This protein binds this small molecule.
Small molecule (SMILES): OC[C@@H](O)[C@@H](O)[C@H](O)[C@H](O)CO

Binding-site contacts:
Ligand atom C4 contacts residue SER179 of chain 1.B at 3.8 Å.
Ligand atom O5 contacts residue SER179 of chain 1.B at 3.5 Å (h-bond).
Ligand atom C3 contacts residue ASP411 of chain 1.B at 4.5 Å.
Ligand atom O1 contacts residue ASN271 of chain 1.B at 4.3 Å.
Ligand atom O6 contacts residue ALA199 of chain 1.B at 3.1 Å (h-bond).
Ligand atom O2 contacts residue SER179 of chain 1.B at 2.8 Å (h-bond).
Ligand atom O5 contacts residue ALA199 of chain 1.B at 3.2 Å (h-bond).
Ligand atom O1 contacts residue SER179 of chain 1.B at 4.5 Å.
Ligand atom C2 contacts residue SER179 of chain 1.B at 3.8 Å.
Ligand atom C1 contacts residue DP11 of chain 1.N at 3.5 Å.
Ligand atom O6 contacts residue PHE203 of chain 1.B at 2.9 Å (h-bond).
Ligand atom C6 contacts residue ASN200 of chain 1.B at 4.4 Å.
Ligand atom C1 contacts residue ASN271 of chain 1.B at 4.3 Å.
Ligand atom C6 contacts residue PHE203 of chain 1.B at 3.5 Å (hydrophobic).
Ligand atom C3 contacts residue SER179 of chain 1.B at 3.7 Å.
Ligand atom O5 contacts residue ARG183 of chain 1.B at 3.6 Å (salt-bridge).
Ligand atom C6 contacts residue ALA199 of chain 1.B at 3.8 Å (hydrophobic).
Ligand atom O2 contacts residue ASP411 of chain 1.B at 3.0 Å (salt-bridge).
Ligand atom O6 contacts residue GLN202 of chain 1.B at 3.4 Å (h-bond).
Ligand atom O2 contacts residue DP11 of chain 1.N at 3.6 Å (h-bond).
Ligand atom C5 contacts residue ALA199 of chain 1.B at 3.3 Å (hydrophobic).
Ligand atom C5 contacts residue ASN200 of chain 1.B at 4.5 Å.
Ligand atom C2 contacts residue ASN271 of chain 1.B at 4.2 Å.
Ligand atom C6 contacts residue GLN202 of chain 1.B at 4.0 Å.
Ligand atom C2 contacts residue ASP411 of chain 1.B at 3.6 Å.
Ligand atom O6 contacts residue ASN200 of chain 1.B at 3.3 Å.
Ligand atom O1 contacts residue DP11 of chain 1.N at 2.7 Å (h-bond).
Ligand atom O6 contacts residue VAL201 of chain 1.B at 3.8 Å.
Ligand atom C4 contacts residue ASP411 of chain 1.B at 4.0 Å.
Ligand atom O4 contacts residue TRP413 of chain 1.B at 3.7 Å.
Ligand atom C4 contacts residue TRP413 of chain 1.B at 4.1 Å (hydrophobic).
Ligand atom O4 contacts residue ASP411 of chain 1.B at 3.3 Å (salt-bridge).
Ligand atom O4 contacts residue GLN202 of chain 1.B at 4.1 Å.
Ligand atom C6 contacts residue TRP413 of chain 1.B at 4.1 Å (hydrophobic).
Ligand atom C2 contacts residue DP11 of chain 1.N at 4.1 Å.
Ligand atom C5 contacts residue SER179 of chain 1.B at 4.2 Å.
Ligand atom O5 contacts residue ASN200 of chain 1.B at 3.2 Å (h-bond).
Ligand atom O2 contacts residue ASN271 of chain 1.B at 3.1 Å (h-bond).

Sequence of chain 1.B:
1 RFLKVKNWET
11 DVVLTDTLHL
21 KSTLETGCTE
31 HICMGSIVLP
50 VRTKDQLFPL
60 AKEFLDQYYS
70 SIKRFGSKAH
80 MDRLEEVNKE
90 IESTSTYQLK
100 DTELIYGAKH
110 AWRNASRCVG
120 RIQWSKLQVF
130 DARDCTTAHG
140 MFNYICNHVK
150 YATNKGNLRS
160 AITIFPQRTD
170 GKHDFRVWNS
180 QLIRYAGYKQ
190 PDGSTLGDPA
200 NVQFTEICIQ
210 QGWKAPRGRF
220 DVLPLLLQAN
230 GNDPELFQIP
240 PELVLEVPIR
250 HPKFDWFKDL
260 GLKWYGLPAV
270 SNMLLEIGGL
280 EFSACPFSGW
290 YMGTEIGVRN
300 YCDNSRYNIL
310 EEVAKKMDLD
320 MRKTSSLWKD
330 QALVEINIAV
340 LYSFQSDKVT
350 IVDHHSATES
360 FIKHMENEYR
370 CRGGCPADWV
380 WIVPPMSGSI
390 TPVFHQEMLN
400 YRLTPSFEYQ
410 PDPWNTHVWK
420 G